The protein below binds the small molecule below.
Small molecule (SMILES): Cc1cc(CCCOc2c(C)cc(-n3nnc(C)n3)cc2C)on1

Sequence of chain 55.A:
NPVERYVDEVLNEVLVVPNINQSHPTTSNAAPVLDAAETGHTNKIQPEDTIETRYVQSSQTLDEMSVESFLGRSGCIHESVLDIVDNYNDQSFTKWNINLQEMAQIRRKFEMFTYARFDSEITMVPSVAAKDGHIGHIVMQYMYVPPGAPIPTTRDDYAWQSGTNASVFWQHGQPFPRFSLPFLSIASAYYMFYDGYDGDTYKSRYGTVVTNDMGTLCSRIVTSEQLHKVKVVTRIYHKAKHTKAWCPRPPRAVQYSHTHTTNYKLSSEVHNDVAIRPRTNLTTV

Binding-site contacts:
Ligand atom CM3 contacts residue TYR190 of chain 55.A at 3.8 Å (hydrophobic).
Ligand atom N5A contacts residue LEU217 of chain 55.A at 3.7 Å.
Ligand atom C4 contacts residue TYR190 of chain 55.A at 3.8 Å (hydrophobic).
Ligand atom N1A contacts residue MET124 of chain 55.A at 3.9 Å.
Ligand atom C6B contacts residue LEU181 of chain 55.A at 3.5 Å (hydrophobic).
Ligand atom CM4 contacts residue VAL168 of chain 55.A at 3.9 Å (hydrophobic).
Ligand atom N2A contacts residue PHE179 of chain 55.A at 3.3 Å.
Ligand atom CM4 contacts residue TYR144 of chain 55.A at 3.8 Å (hydrophobic).
Ligand atom N3A contacts residue PHE179 of chain 55.A at 3.6 Å.
Ligand atom C1C contacts residue MET214 of chain 55.A at 3.4 Å (hydrophobic).
Ligand atom O1B contacts residue ILE98 of chain 55.A at 3.1 Å.
Ligand atom O1 contacts residue LEU100 of chain 55.A at 3.8 Å.
Ligand atom CM6 contacts residue LEU184 of chain 55.A at 3.6 Å (hydrophobic).
Ligand atom C6B contacts residue ILE98 of chain 55.A at 3.8 Å (hydrophobic).
Ligand atom O1 contacts residue MET214 of chain 55.A at 3.2 Å.
Ligand atom C4 contacts residue MET214 of chain 55.A at 4.0 Å (hydrophobic).
Ligand atom C5B contacts residue TYR144 of chain 55.A at 3.7 Å (hydrophobic).
Ligand atom CM6 contacts residue TYR144 of chain 55.A at 3.7 Å (hydrophobic).
Ligand atom N1A contacts residue LEU217 of chain 55.A at 3.4 Å.
Ligand atom C5 contacts residue LEU100 of chain 55.A at 4.0 Å (hydrophobic).
Ligand atom CM2 contacts residue ILE77 of chain 55.A at 3.9 Å (hydrophobic).
Ligand atom N2A contacts residue TYR144 of chain 55.A at 4.0 Å.
Ligand atom C4A contacts residue PHE179 of chain 55.A at 3.5 Å (hydrophobic).
Ligand atom N1A contacts residue PHE179 of chain 55.A at 3.2 Å.
Ligand atom CM4 contacts residue TYR142 of chain 55.A at 3.9 Å (hydrophobic).
Ligand atom C3C contacts residue LEU181 of chain 55.A at 4.0 Å (hydrophobic).
Ligand atom C4 contacts residue LEU100 of chain 55.A at 3.8 Å (hydrophobic).
Ligand atom N2 contacts residue LEU100 of chain 55.A at 3.8 Å.
Ligand atom N5A contacts residue PHE179 of chain 55.A at 3.2 Å.
Ligand atom N2 contacts residue MET214 of chain 55.A at 3.7 Å.
Ligand atom C4A contacts residue TYR144 of chain 55.A at 3.5 Å (hydrophobic).
Ligand atom C5 contacts residue MET214 of chain 55.A at 3.7 Å (hydrophobic).
Ligand atom CM6 contacts residue LEU181 of chain 55.A at 3.8 Å (hydrophobic).
Ligand atom CM4 contacts residue ALA166 of chain 55.A at 3.1 Å (hydrophobic).
Ligand atom N3A contacts residue TYR144 of chain 55.A at 3.2 Å.
Ligand atom C1B contacts residue LEU181 of chain 55.A at 3.9 Å (hydrophobic).
Ligand atom C5B contacts residue LEU181 of chain 55.A at 3.6 Å (hydrophobic).
Ligand atom C1B contacts residue ILE98 of chain 55.A at 3.6 Å (hydrophobic).
Ligand atom C3 contacts residue LEU100 of chain 55.A at 3.7 Å (hydrophobic).
Ligand atom CM2 contacts residue ILE122 of chain 55.A at 3.9 Å (hydrophobic).